A protein and the small-molecule ligand that binds it are described below.
Small molecule (SMILES): CC(=O)N[C@@H]1[C@@H](O)[C@H](O)[C@@H](CO)O[C@H]1O

Binding-site contacts:
Ligand atom C3 contacts residue ASN657 of chain 1.C at 3.5 Å.
Ligand atom C2 contacts residue ASN657 of chain 1.C at 3.1 Å.
Ligand atom C7 contacts residue ASN657 of chain 1.C at 4.1 Å.
Ligand atom O6 contacts residue ASN657 of chain 1.C at 4.3 Å.
Ligand atom O7 contacts residue ASN657 of chain 1.C at 3.4 Å (h-bond).
Ligand atom O3 contacts residue ASN657 of chain 1.C at 3.5 Å (h-bond).
Ligand atom C1 contacts residue ASN657 of chain 1.C at 3.8 Å.
Ligand atom C5 contacts residue ASN657 of chain 1.C at 4.0 Å.
Ligand atom C4 contacts residue ASN657 of chain 1.C at 3.3 Å.
Ligand atom C6 contacts residue ASN657 of chain 1.C at 4.0 Å.
Ligand atom O5 contacts residue ASN657 of chain 1.C at 3.2 Å (h-bond).
Ligand atom O4 contacts residue ASN657 of chain 1.C at 4.4 Å.
Ligand atom N2 contacts residue ASN657 of chain 1.C at 4.0 Å.

Sequence of chain 1.C:
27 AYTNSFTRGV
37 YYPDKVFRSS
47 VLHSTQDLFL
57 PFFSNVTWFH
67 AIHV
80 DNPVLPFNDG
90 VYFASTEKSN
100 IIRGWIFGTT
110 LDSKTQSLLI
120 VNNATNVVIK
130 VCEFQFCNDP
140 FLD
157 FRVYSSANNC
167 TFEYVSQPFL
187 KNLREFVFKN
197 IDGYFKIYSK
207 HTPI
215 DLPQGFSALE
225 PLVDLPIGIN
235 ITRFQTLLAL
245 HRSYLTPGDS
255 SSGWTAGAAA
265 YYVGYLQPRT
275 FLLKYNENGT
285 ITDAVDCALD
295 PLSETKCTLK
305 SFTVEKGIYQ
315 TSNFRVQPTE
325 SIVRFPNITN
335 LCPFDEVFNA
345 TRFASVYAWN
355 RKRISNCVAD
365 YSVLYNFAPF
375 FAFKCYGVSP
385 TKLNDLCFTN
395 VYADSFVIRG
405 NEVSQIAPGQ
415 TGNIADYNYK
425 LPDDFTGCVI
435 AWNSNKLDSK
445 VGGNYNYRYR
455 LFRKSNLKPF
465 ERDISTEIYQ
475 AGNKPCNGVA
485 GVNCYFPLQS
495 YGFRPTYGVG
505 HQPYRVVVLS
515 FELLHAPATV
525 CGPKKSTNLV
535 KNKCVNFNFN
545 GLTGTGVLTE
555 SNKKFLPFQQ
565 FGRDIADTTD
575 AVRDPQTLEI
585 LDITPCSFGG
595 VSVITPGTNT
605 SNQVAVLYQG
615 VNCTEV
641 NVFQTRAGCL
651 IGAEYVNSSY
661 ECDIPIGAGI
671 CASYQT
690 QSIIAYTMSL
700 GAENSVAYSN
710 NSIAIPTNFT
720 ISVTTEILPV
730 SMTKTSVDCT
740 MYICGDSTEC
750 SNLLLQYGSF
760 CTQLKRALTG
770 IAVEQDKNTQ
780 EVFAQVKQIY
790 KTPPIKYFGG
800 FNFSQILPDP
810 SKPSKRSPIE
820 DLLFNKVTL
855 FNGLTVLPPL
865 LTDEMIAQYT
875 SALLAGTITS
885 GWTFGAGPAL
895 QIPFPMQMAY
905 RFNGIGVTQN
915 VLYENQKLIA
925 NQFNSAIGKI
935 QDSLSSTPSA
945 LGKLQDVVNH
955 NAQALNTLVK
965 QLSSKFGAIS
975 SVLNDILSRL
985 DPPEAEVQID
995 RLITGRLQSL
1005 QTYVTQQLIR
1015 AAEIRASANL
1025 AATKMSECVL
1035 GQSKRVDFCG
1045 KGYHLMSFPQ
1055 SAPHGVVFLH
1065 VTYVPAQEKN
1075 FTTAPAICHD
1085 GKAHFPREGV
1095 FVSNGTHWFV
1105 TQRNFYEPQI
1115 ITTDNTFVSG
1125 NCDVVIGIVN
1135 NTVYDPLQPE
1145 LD